The small molecule below binds the protein below.
Small molecule (SMILES): CC(=O)N[C@H]1[C@H](O[C@H]2[C@H](O)[C@@H](NC(C)=O)CO[C@@H]2CO)O[C@H](CO)[C@@H](O)[C@@H]1O

Sequence of chain 1.B:
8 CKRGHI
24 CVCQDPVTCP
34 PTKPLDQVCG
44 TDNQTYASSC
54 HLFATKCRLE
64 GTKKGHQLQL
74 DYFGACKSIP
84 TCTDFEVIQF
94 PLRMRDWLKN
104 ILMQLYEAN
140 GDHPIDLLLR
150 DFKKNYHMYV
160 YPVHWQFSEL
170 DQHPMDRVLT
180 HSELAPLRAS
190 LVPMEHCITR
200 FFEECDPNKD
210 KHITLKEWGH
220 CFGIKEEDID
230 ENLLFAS

Binding-site contacts:
Ligand atom O7 contacts residue ASN46 of chain 1.B at 3.6 Å.
Ligand atom O7 contacts residue SER81 of chain 1.B at 3.2 Å (h-bond).
Ligand atom C5 contacts residue ASN46 of chain 1.B at 3.8 Å.
Ligand atom C8 contacts residue CYS79 of chain 1.B at 3.7 Å (hydrophobic).
Ligand atom C8 contacts residue LYS80 of chain 1.B at 3.8 Å.
Ligand atom C8 contacts residue SER81 of chain 1.B at 4.5 Å.
Ligand atom C5 contacts residue CYS79 of chain 1.B at 4.0 Å (hydrophobic).
Ligand atom C8 contacts residue ASN46 of chain 1.B at 4.3 Å.
Ligand atom C3 contacts residue ASN46 of chain 1.B at 3.6 Å.
Ligand atom C7 contacts residue ASN46 of chain 1.B at 3.3 Å.
Ligand atom C4 contacts residue ASN46 of chain 1.B at 4.2 Å.
Ligand atom C1 contacts residue SER81 of chain 1.B at 4.5 Å.
Ligand atom O4 contacts residue LYS80 of chain 1.B at 4.3 Å.
Ligand atom C5 contacts residue LYS80 of chain 1.B at 4.2 Å.
Ligand atom C3 contacts residue SER81 of chain 1.B at 4.1 Å.
Ligand atom O5 contacts residue ASN46 of chain 1.B at 2.5 Å (h-bond).
Ligand atom C1 contacts residue LYS80 of chain 1.B at 4.2 Å.
Ligand atom O5 contacts residue CYS79 of chain 1.B at 3.8 Å.
Ligand atom C6 contacts residue CYS79 of chain 1.B at 3.7 Å (hydrophobic).
Ligand atom O4 contacts residue SER81 of chain 1.B at 3.9 Å.
Ligand atom C2 contacts residue ASN46 of chain 1.B at 2.2 Å.
Ligand atom C7 contacts residue LYS80 of chain 1.B at 4.0 Å.
Ligand atom C1 contacts residue ASN46 of chain 1.B at 1.4 Å.
Ligand atom C7 contacts residue SER81 of chain 1.B at 3.9 Å.
Ligand atom C3 contacts residue LYS80 of chain 1.B at 4.2 Å.
Ligand atom O7 contacts residue LYS80 of chain 1.B at 3.9 Å.
Ligand atom N2 contacts residue ASN46 of chain 1.B at 2.5 Å (h-bond).
Ligand atom C1 contacts residue CYS79 of chain 1.B at 4.2 Å (hydrophobic).
Ligand atom O3 contacts residue SER81 of chain 1.B at 4.0 Å.